Sequence of chain 1.G:
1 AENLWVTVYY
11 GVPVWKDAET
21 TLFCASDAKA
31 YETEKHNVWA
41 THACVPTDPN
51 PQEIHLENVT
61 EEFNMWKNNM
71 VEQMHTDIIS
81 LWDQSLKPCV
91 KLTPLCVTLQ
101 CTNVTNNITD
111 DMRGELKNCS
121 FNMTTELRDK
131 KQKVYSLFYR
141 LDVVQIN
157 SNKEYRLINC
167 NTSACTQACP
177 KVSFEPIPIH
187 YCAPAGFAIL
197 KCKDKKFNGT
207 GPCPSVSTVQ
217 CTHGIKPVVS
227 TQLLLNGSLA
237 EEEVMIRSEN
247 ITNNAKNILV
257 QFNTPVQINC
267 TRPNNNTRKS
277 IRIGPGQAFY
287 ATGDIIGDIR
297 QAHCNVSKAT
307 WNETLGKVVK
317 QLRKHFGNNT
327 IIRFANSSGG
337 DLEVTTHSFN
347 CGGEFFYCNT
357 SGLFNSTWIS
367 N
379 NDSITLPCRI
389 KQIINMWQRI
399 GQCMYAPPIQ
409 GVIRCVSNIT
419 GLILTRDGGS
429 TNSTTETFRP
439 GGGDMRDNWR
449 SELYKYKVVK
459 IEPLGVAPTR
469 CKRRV

The protein below binds the small molecule below.
Small molecule (SMILES): CC(=O)N[C@H]1[C@H](O[C@H]2[C@H](O)[C@@H](NC(C)=O)CO[C@@H]2CO)O[C@H](CO)[C@@H](O[C@@H]2O[C@H](CO)[C@@H](O)[C@H](O[C@H]3O[C@H](CO)[C@@H](O)[C@H](O)[C@@H]3O)[C@@H]2O)[C@@H]1O

Sequence of chain 1.X:
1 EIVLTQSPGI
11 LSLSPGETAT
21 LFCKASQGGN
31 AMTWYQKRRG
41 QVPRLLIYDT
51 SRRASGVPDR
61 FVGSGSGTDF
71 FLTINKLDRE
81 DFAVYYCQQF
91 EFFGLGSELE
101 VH

Sequence of chain 1.V:
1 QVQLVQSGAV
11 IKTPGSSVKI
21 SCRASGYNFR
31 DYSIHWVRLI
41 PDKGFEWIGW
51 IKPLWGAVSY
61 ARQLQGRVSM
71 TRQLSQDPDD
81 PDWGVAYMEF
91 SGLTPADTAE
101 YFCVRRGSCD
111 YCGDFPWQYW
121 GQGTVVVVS

Binding-site contacts:
Ligand atom O2 contacts residue ARG52 of chain 1.X at 4.2 Å.
Ligand atom O2 contacts residue TYR111 of chain 1.V at 4.1 Å.
Ligand atom C3 contacts residue LYS67 of chain 1.G at 4.4 Å.
Ligand atom C8 contacts residue PHE90 of chain 1.X at 3.5 Å (hydrophobic).
Ligand atom C1 contacts residue ASN246 of chain 1.G at 3.5 Å.
Ligand atom C7 contacts residue PHE90 of chain 1.X at 3.7 Å (hydrophobic).
Ligand atom O5 contacts residue GLU245 of chain 1.G at 4.2 Å.
Ligand atom C7 contacts residue ALA31 of chain 1.X at 4.1 Å (hydrophobic).
Ligand atom C8 contacts residue ALA31 of chain 1.X at 4.2 Å (hydrophobic).
Ligand atom O7 contacts residue ASN30 of chain 1.X at 4.1 Å.
Ligand atom N2 contacts residue LYS67 of chain 1.G at 4.1 Å.
Ligand atom C7 contacts residue LYS67 of chain 1.G at 3.9 Å.
Ligand atom C7 contacts residue ASN246 of chain 1.G at 4.2 Å.
Ligand atom C8 contacts residue ASN64 of chain 1.G at 3.6 Å.
Ligand atom C2 contacts residue ASN246 of chain 1.G at 4.3 Å.
Ligand atom C6 contacts residue ASP49 of chain 1.X at 3.4 Å.
Ligand atom O7 contacts residue LYS67 of chain 1.G at 3.4 Å (salt-bridge).
Ligand atom C3 contacts residue TYR111 of chain 1.V at 4.4 Å (hydrophobic).
Ligand atom C2 contacts residue LYS67 of chain 1.G at 3.9 Å.
Ligand atom C4 contacts residue SER51 of chain 1.X at 4.2 Å.
Ligand atom O3 contacts residue TYR111 of chain 1.V at 3.7 Å.
Ligand atom C1 contacts residue GLU245 of chain 1.G at 4.4 Å.
Ligand atom O4 contacts residue TYR111 of chain 1.V at 3.9 Å.
Ligand atom C8 contacts residue THR206 of chain 1.G at 3.8 Å.
Ligand atom C5 contacts residue GLU245 of chain 1.G at 4.4 Å.
Ligand atom O7 contacts residue ASN246 of chain 1.G at 4.3 Å.
Ligand atom O6 contacts residue ASP49 of chain 1.X at 3.9 Å.
Ligand atom O7 contacts residue ASN64 of chain 1.G at 4.4 Å.
Ligand atom O7 contacts residue ALA31 of chain 1.X at 3.4 Å (h-bond).
Ligand atom O3 contacts residue SER51 of chain 1.X at 4.4 Å.
Ligand atom O3 contacts residue LYS67 of chain 1.G at 3.8 Å.
Ligand atom C7 contacts residue ASN64 of chain 1.G at 4.3 Å.
Ligand atom C4 contacts residue TYR111 of chain 1.V at 3.9 Å (hydrophobic).
Ligand atom O7 contacts residue PHE90 of chain 1.X at 3.3 Å.
Ligand atom N2 contacts residue ASN246 of chain 1.G at 4.2 Å.
Ligand atom O5 contacts residue ASN246 of chain 1.G at 4.2 Å.
Ligand atom O4 contacts residue SER51 of chain 1.X at 2.9 Å (h-bond).